Binding-site contacts:
Ligand atom F18 contacts residue THR69 of chain 1.A at 3.5 Å.
Ligand atom O11 contacts residue THR69 of chain 1.A at 3.0 Å.
Ligand atom C15 contacts residue ARG79 of chain 1.A at 3.3 Å.
Ligand atom C20 contacts residue TYR82 of chain 1.A at 4.0 Å (hydrophobic).
Ligand atom S09 contacts residue GLN72 of chain 1.A at 3.7 Å.
Ligand atom O11 contacts residue GLY71 of chain 1.A at 3.8 Å.
Ligand atom S02 contacts residue TYR82 of chain 1.A at 1.5 Å (h-bond).
Ligand atom C07 contacts residue GLU73 of chain 1.A at 3.8 Å.
Ligand atom F18 contacts residue TYR82 of chain 1.A at 3.0 Å.
Ligand atom C17 contacts residue TYR82 of chain 1.A at 3.7 Å (hydrophobic).
Ligand atom N12 contacts residue GLU73 of chain 1.A at 3.0 Å (salt-bridge).
Ligand atom O11 contacts residue ALA48 of chain 1.A at 3.2 Å.
Ligand atom C08 contacts residue ALA48 of chain 1.A at 3.7 Å (hydrophobic).
Ligand atom O11 contacts residue ALA70 of chain 1.A at 2.7 Å (h-bond).
Ligand atom O03 contacts residue TYR82 of chain 1.A at 2.5 Å (h-bond).
Ligand atom S09 contacts residue GLU73 of chain 1.A at 3.9 Å.
Ligand atom C13 contacts residue GLU73 of chain 1.A at 3.5 Å.
Ligand atom F18 contacts residue LEU67 of chain 1.A at 3.5 Å.
Ligand atom N12 contacts residue GLN72 of chain 1.A at 3.2 Å (h-bond).
Ligand atom C20 contacts residue ALA48 of chain 1.A at 3.6 Å (hydrophobic).
Ligand atom O10 contacts residue GLU73 of chain 1.A at 3.8 Å.
Ligand atom O01 contacts residue TYR82 of chain 1.A at 2.4 Å (h-bond).
Ligand atom N12 contacts residue GLY71 of chain 1.A at 3.5 Å (h-bond).
Ligand atom C16 contacts residue PHE83 of chain 1.A at 3.3 Å (hydrophobic).
Ligand atom O10 contacts residue ALA70 of chain 1.A at 3.8 Å.
Ligand atom C05 contacts residue TYR82 of chain 1.A at 2.4 Å (hydrophobic).
Ligand atom O10 contacts residue ALA48 of chain 1.A at 3.6 Å.
Ligand atom C17 contacts residue THR69 of chain 1.A at 3.6 Å.
Ligand atom N19 contacts residue THR69 of chain 1.A at 3.8 Å.
Ligand atom C21 contacts residue TYR82 of chain 1.A at 3.1 Å (hydrophobic).
Ligand atom C16 contacts residue ARG79 of chain 1.A at 3.7 Å.
Ligand atom C14 contacts residue GLU73 of chain 1.A at 3.8 Å.
Ligand atom S09 contacts residue ALA48 of chain 1.A at 3.6 Å.
Ligand atom S09 contacts residue ALA70 of chain 1.A at 3.6 Å.
Ligand atom C06 contacts residue GLU73 of chain 1.A at 3.6 Å.
Ligand atom S09 contacts residue GLY71 of chain 1.A at 3.8 Å.
Ligand atom O10 contacts residue GLN72 of chain 1.A at 3.0 Å (h-bond).
Ligand atom N19 contacts residue TYR82 of chain 1.A at 4.0 Å.
Ligand atom O10 contacts residue GLY71 of chain 1.A at 3.7 Å.
Ligand atom C06 contacts residue TYR82 of chain 1.A at 3.2 Å (hydrophobic).

The protein below binds the small molecule below.
Small molecule (SMILES): O=S(=O)(O)c1ccc(S(=O)(=O)Nc2cccc(F)n2)cc1

Sequence of chain 1.A:
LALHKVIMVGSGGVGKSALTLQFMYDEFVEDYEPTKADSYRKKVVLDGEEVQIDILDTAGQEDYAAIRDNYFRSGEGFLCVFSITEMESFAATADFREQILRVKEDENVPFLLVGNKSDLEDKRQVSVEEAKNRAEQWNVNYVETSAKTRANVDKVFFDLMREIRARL